Sequence of chain 2.A:
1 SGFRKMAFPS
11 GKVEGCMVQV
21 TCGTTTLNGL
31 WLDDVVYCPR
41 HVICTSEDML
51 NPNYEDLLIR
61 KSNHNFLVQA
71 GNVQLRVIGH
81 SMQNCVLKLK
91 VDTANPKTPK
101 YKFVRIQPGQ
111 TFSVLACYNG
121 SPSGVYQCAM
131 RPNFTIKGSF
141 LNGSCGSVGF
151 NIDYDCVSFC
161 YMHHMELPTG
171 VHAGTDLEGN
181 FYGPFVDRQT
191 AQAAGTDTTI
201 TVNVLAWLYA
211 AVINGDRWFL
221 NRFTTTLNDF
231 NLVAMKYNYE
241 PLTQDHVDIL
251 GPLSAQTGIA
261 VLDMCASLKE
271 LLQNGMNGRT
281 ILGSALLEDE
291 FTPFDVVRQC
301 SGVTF

This small molecule binds to this protein.
Small molecule (SMILES): C[C@@H](O)CC(=O)N(c1ccc(C(C)(C)C)cc1)[C@@H](C(=O)NC1CCCCC1)c1cccnc1

Binding-site contacts:
Ligand atom O03 contacts residue CYS145 of chain 2.A at 3.1 Å (h-bond).
Ligand atom C20 contacts residue PHE140 of chain 2.A at 3.4 Å (hydrophobic).
Ligand atom O06 contacts residue ASN142 of chain 2.A at 3.6 Å.
Ligand atom C21 contacts residue LEU141 of chain 2.A at 3.6 Å (hydrophobic).
Ligand atom C21 contacts residue GLU166 of chain 2.A at 3.7 Å.
Ligand atom C33 contacts residue GLN189 of chain 2.A at 3.6 Å.
Ligand atom C04 contacts residue HIS41 of chain 2.A at 3.3 Å.
Ligand atom C21 contacts residue SER144 of chain 2.A at 3.8 Å.
Ligand atom C25 contacts residue HIS164 of chain 2.A at 3.1 Å.
Ligand atom C13 contacts residue GLU166 of chain 2.A at 3.8 Å.
Ligand atom C20 contacts residue GLU166 of chain 2.A at 3.6 Å.
Ligand atom N22 contacts residue HIS163 of chain 2.A at 2.9 Å (h-bond).
Ligand atom C01 contacts residue ASN142 of chain 2.A at 3.6 Å.
Ligand atom N22 contacts residue SER144 of chain 2.A at 3.5 Å (h-bond).
Ligand atom C05 contacts residue CYS145 of chain 2.A at 2.9 Å (hydrophobic).
Ligand atom O10 contacts residue MET165 of chain 2.A at 3.3 Å.
Ligand atom C02 contacts residue CYS145 of chain 2.A at 2.8 Å (hydrophobic).
Ligand atom O06 contacts residue CYS145 of chain 2.A at 3.0 Å (h-bond).
Ligand atom C25 contacts residue HIS41 of chain 2.A at 3.5 Å.
Ligand atom O06 contacts residue GLY143 of chain 2.A at 2.9 Å (h-bond).
Ligand atom C32 contacts residue MET49 of chain 2.A at 3.5 Å (hydrophobic).
Ligand atom C04 contacts residue CYS145 of chain 2.A at 1.9 Å (hydrophobic).
Ligand atom O03 contacts residue THR25 of chain 2.A at 3.6 Å.
Ligand atom C01 contacts residue GLY143 of chain 2.A at 3.6 Å.
Ligand atom C02 contacts residue HIS41 of chain 2.A at 3.8 Å.
Ligand atom C01 contacts residue CYS145 of chain 2.A at 3.1 Å (hydrophobic).
Ligand atom C21 contacts residue PHE140 of chain 2.A at 3.2 Å (hydrophobic).
Ligand atom C23 contacts residue HIS163 of chain 2.A at 3.6 Å.
Ligand atom C16 contacts residue GLN189 of chain 2.A at 3.8 Å.
Ligand atom C23 contacts residue GLU166 of chain 2.A at 3.7 Å.
Ligand atom C26 contacts residue HIS41 of chain 2.A at 3.5 Å.
Ligand atom C31 contacts residue ASP187 of chain 2.A at 3.6 Å.
Ligand atom C12 contacts residue GLU166 of chain 2.A at 3.4 Å.
Ligand atom C14 contacts residue GLU166 of chain 2.A at 3.7 Å.
Ligand atom C19 contacts residue ASN142 of chain 2.A at 3.7 Å.
Ligand atom O10 contacts residue GLU166 of chain 2.A at 2.8 Å (salt-bridge).
Ligand atom C26 contacts residue HIS164 of chain 2.A at 3.7 Å.
Ligand atom O03 contacts residue HIS41 of chain 2.A at 3.2 Å (h-bond).
Ligand atom C20 contacts residue LEU141 of chain 2.A at 3.4 Å (hydrophobic).
Ligand atom C20 contacts residue ASN142 of chain 2.A at 3.6 Å.

Sequence of chain 1.A:
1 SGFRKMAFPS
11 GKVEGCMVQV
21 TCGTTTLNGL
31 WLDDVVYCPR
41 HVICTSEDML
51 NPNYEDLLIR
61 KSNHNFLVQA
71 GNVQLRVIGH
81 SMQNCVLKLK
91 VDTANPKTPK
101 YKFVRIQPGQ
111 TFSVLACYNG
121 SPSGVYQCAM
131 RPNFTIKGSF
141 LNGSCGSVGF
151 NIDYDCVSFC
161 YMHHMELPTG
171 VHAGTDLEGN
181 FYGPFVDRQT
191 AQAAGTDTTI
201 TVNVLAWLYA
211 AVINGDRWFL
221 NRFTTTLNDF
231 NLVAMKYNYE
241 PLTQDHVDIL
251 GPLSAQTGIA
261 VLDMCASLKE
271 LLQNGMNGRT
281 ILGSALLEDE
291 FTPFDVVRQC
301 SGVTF